Sequence of chain 33.G:
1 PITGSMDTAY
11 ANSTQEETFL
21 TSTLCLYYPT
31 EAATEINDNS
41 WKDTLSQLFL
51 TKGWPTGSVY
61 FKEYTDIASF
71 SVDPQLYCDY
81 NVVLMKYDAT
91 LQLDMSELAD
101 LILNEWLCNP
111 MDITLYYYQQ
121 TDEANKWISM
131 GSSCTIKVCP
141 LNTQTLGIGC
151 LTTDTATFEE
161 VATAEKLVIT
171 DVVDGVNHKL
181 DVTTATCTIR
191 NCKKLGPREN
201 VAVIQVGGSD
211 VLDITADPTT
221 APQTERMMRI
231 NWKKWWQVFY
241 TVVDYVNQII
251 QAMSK

Binding-site contacts:
Ligand atom C5 contacts residue ASN12 of chain 33.G at 4.1 Å.
Ligand atom N2 contacts residue ASN12 of chain 33.G at 3.8 Å.
Ligand atom C1 contacts residue ASN12 of chain 33.G at 2.2 Å.
Ligand atom O7 contacts residue ASN12 of chain 33.G at 3.6 Å.
Ligand atom C2 contacts residue ASN12 of chain 33.G at 3.3 Å.
Ligand atom O5 contacts residue ASN12 of chain 33.G at 2.7 Å (h-bond).
Ligand atom C7 contacts residue ASN12 of chain 33.G at 3.9 Å.

The protein below binds the small molecule below.
Small molecule (SMILES): CC(=O)N[C@H]1[C@H](O[C@H]2[C@H](O)[C@@H](NC(C)=O)CO[C@@H]2CO)O[C@H](CO)[C@@H](O)[C@@H]1O